The protein below binds the small molecule below.
Small molecule (SMILES): CC(=O)N[C@H]1[C@H](O[C@H]2[C@H](O)[C@@H](NC(C)=O)CO[C@@H]2CO)O[C@H](CO)[C@@H](O[C@@H]2O[C@H](CO[C@H]3O[C@H](CO)[C@@H](O)[C@H](O[C@H]4O[C@H](CO)[C@@H](O)[C@H](O)[C@@H]4O)[C@@H]3O)[C@@H](O)[C@H](O[C@H]3O[C@H](CO)[C@@H](O)[C@H](O)[C@@H]3O)[C@@H]2O)[C@@H]1O

Sequence of chain 3.C:
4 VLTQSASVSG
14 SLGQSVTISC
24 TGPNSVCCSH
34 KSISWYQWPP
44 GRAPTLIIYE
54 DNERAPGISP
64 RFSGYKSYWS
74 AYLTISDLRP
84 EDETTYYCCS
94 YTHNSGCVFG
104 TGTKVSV

Sequence of chain 3.D:
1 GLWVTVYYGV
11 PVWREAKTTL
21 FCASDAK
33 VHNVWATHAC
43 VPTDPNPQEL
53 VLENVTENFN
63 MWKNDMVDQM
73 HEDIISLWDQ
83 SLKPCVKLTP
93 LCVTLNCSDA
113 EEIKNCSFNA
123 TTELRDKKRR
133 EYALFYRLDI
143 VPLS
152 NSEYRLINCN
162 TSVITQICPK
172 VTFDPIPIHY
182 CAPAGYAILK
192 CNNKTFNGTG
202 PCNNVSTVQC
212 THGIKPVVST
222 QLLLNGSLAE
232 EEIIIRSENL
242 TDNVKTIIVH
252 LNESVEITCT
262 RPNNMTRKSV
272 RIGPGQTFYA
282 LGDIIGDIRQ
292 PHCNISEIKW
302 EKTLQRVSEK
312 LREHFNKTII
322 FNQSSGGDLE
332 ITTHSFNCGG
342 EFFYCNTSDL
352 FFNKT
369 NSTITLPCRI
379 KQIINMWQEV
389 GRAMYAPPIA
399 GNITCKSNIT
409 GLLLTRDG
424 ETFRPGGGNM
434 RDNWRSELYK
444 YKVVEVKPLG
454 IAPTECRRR

Binding-site contacts:
Ligand atom C8 contacts residue HIS33 of chain 3.B at 3.4 Å.
Ligand atom O6 contacts residue ASP111 of chain 3.B at 3.0 Å (salt-bridge).
Ligand atom O5 contacts residue ASP57 of chain 3.B at 3.5 Å (salt-bridge).
Ligand atom C5 contacts residue TYR54 of chain 3.B at 3.6 Å (hydrophobic).
Ligand atom O7 contacts residue SER18 of chain 3.A at 3.1 Å.
Ligand atom C6 contacts residue PHE31 of chain 3.B at 3.7 Å (hydrophobic).
Ligand atom O2 contacts residue GLY112 of chain 3.B at 3.2 Å (h-bond).
Ligand atom C7 contacts residue ASN56 of chain 3.D at 3.1 Å.
Ligand atom O4 contacts residue ASN97 of chain 3.C at 3.6 Å.
Ligand atom C6 contacts residue ASN30 of chain 3.B at 3.5 Å.
Ligand atom O6 contacts residue PHE31 of chain 3.B at 3.1 Å (h-bond).
Ligand atom C6 contacts residue SER55 of chain 3.B at 3.1 Å.
Ligand atom N2 contacts residue ASN56 of chain 3.D at 3.0 Å (h-bond).
Ligand atom O5 contacts residue ASN56 of chain 3.D at 2.3 Å (h-bond).
Ligand atom C1 contacts residue ASN56 of chain 3.D at 1.4 Å.
Ligand atom C5 contacts residue ARG110 of chain 3.B at 3.4 Å.
Ligand atom C2 contacts residue HIS96 of chain 3.C at 3.4 Å.
Ligand atom C6 contacts residue ASP111 of chain 3.B at 3.4 Å.
Ligand atom O7 contacts residue ASN56 of chain 3.D at 2.8 Å (h-bond).
Ligand atom C2 contacts residue ASN56 of chain 3.D at 2.5 Å.
Ligand atom C5 contacts residue GLY112 of chain 3.B at 3.5 Å.
Ligand atom C7 contacts residue HIS33 of chain 3.B at 3.2 Å.
Ligand atom O3 contacts residue HIS33 of chain 3.B at 3.2 Å (h-bond).
Ligand atom O6 contacts residue ASP57 of chain 3.B at 2.9 Å (salt-bridge).
Ligand atom C5 contacts residue ASP57 of chain 3.B at 3.5 Å.
Ligand atom C6 contacts residue ASP57 of chain 3.B at 3.6 Å.
Ligand atom O5 contacts residue ARG110 of chain 3.B at 3.0 Å (salt-bridge).
Ligand atom O4 contacts residue GLY112 of chain 3.B at 3.2 Å (h-bond).
Ligand atom N2 contacts residue SER52 of chain 3.B at 3.7 Å.
Ligand atom O3 contacts residue HIS96 of chain 3.C at 3.6 Å.
Ligand atom C5 contacts residue ASN56 of chain 3.D at 3.6 Å.
Ligand atom O4 contacts residue ASP57 of chain 3.B at 2.7 Å (salt-bridge).
Ligand atom C4 contacts residue ASP57 of chain 3.B at 3.5 Å.
Ligand atom C4 contacts residue GLY112 of chain 3.B at 3.7 Å.
Ligand atom O7 contacts residue SER52 of chain 3.B at 3.2 Å (h-bond).
Ligand atom O6 contacts residue ARG110 of chain 3.B at 3.1 Å (salt-bridge).
Ligand atom C8 contacts residue PHE31 of chain 3.B at 3.2 Å (hydrophobic).
Ligand atom O7 contacts residue HIS33 of chain 3.B at 3.4 Å.
Ligand atom O3 contacts residue SER113 of chain 3.B at 3.5 Å (h-bond).
Ligand atom O2 contacts residue THR115 of chain 3.B at 2.8 Å (h-bond).

Sequence of chain 3.B:
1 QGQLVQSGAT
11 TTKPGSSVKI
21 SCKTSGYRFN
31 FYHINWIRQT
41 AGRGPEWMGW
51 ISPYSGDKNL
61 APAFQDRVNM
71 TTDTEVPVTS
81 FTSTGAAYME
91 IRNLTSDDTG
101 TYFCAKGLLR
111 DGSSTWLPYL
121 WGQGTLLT

Sequence of chain 3.A:
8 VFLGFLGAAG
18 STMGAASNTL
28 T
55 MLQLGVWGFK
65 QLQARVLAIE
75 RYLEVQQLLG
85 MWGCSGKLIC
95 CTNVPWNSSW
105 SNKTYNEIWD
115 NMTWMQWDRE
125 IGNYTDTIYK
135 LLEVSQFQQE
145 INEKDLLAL